Sequence of chain 4.D:
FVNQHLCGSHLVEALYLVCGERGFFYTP

Sequence of chain 3.D:
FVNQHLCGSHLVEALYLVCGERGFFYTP

Binding-site contacts:
Ligand atom N1' contacts residue GLU13 of chain 3.D at 3.7 Å.
Ligand atom C1' contacts residue GLU13 of chain 3.D at 3.3 Å.
Ligand atom C6 contacts residue ALA14 of chain 3.D at 4.1 Å (hydrophobic).
Ligand atom C6 contacts residue LEU17 of chain 3.D at 3.8 Å (hydrophobic).
Ligand atom O1' contacts residue GLU13 of chain 3.D at 3.6 Å.
Ligand atom O4 contacts residue HIS10 of chain 3.D at 2.9 Å (h-bond).
Ligand atom C5 contacts residue ALA14 of chain 3.D at 3.9 Å (hydrophobic).
Ligand atom C3 contacts residue SER9 of chain 4.D at 3.8 Å.
Ligand atom C6 contacts residue GLU13 of chain 3.D at 3.4 Å.
Ligand atom C5 contacts residue HIS10 of chain 3.D at 4.1 Å.
Ligand atom C4 contacts residue GLU13 of chain 3.D at 3.9 Å.
Ligand atom C4 contacts residue HIS10 of chain 3.D at 4.0 Å.
Ligand atom C2 contacts residue GLU13 of chain 4.D at 4.1 Å.
Ligand atom C3 contacts residue HIS10 of chain 3.D at 4.1 Å.
Ligand atom C1' contacts residue LEU17 of chain 3.D at 4.3 Å (hydrophobic).
Ligand atom O4 contacts residue SER9 of chain 4.D at 3.2 Å (h-bond).
Ligand atom C4 contacts residue SER9 of chain 4.D at 3.8 Å.
Ligand atom C2 contacts residue GLU13 of chain 3.D at 3.4 Å.
Ligand atom C1 contacts residue GLU13 of chain 3.D at 3.5 Å.
Ligand atom C5 contacts residue GLU13 of chain 3.D at 3.6 Å.
Ligand atom N1' contacts residue LEU17 of chain 3.D at 3.6 Å.
Ligand atom C3 contacts residue GLU13 of chain 4.D at 4.3 Å.
Ligand atom C3 contacts residue GLU13 of chain 3.D at 3.9 Å.

A protein and the small-molecule ligand that binds it are described below.
Small molecule (SMILES): NC(=O)c1ccc(O)cc1